Sequence of chain 1.A:
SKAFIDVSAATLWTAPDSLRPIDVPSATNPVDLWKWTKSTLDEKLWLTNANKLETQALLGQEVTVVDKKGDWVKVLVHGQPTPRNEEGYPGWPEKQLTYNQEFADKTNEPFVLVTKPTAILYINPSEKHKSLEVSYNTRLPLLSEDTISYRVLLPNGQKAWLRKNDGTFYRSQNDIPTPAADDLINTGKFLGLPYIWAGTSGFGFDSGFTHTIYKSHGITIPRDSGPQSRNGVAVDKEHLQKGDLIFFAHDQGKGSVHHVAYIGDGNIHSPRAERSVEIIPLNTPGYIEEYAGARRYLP

Binding-site contacts:
Ligand atom CB contacts residue ASP215 of chain 1.A at 3.9 Å.
Ligand atom OXT contacts residue ASP234 of chain 1.A at 3.4 Å.
Ligand atom CG contacts residue HIS268 of chain 1.A at 3.1 Å.
Ligand atom OXT contacts residue ALA1 of chain 1.B at 3.2 Å.
Ligand atom CA contacts residue ASP215 of chain 1.A at 4.0 Å.
Ligand atom CA contacts residue TRP206 of chain 1.A at 3.5 Å (hydrophobic).
Ligand atom C contacts residue OCS216 of chain 1.A at 4.4 Å.
Ligand atom N contacts residue ALA1 of chain 1.B at 1.3 Å.
Ligand atom C contacts residue SER217 of chain 1.A at 3.7 Å.
Ligand atom OXT contacts residue OCS216 of chain 1.A at 4.5 Å.
Ligand atom CG contacts residue SER235 of chain 1.A at 4.5 Å.
Ligand atom CD contacts residue HIS268 of chain 1.A at 3.0 Å.
Ligand atom OE1 contacts residue HIS268 of chain 1.A at 3.2 Å (h-bond).
Ligand atom OXT contacts residue SER217 of chain 1.A at 2.8 Å (h-bond).
Ligand atom O contacts residue ALA1 of chain 1.B at 3.6 Å.
Ligand atom C contacts residue SER235 of chain 1.A at 3.5 Å.
Ligand atom OE1 contacts residue TRP206 of chain 1.A at 3.3 Å.
Ligand atom C contacts residue ASP234 of chain 1.A at 4.4 Å.
Ligand atom OE2 contacts residue TRP206 of chain 1.A at 3.9 Å.
Ligand atom N contacts residue ASP215 of chain 1.A at 3.0 Å (salt-bridge).
Ligand atom CB contacts residue ALA1 of chain 1.B at 3.7 Å (hydrophobic).
Ligand atom CG contacts residue OCS216 of chain 1.A at 3.0 Å.
Ligand atom CG contacts residue TRP206 of chain 1.A at 3.8 Å (hydrophobic).
Ligand atom CA contacts residue ALA1 of chain 1.B at 2.4 Å (hydrophobic).
Ligand atom N contacts residue ASP234 of chain 1.A at 4.2 Å.
Ligand atom CB contacts residue SER217 of chain 1.A at 4.0 Å.
Ligand atom C contacts residue ALA1 of chain 1.B at 3.0 Å (hydrophobic).
Ligand atom N contacts residue TRP206 of chain 1.A at 3.8 Å.
Ligand atom CD contacts residue TRP206 of chain 1.A at 3.5 Å (hydrophobic).
Ligand atom CA contacts residue SER217 of chain 1.A at 4.0 Å.
Ligand atom CB contacts residue TYR204 of chain 1.A at 4.4 Å (hydrophobic).
Ligand atom CD contacts residue OCS216 of chain 1.A at 4.5 Å.
Ligand atom OXT contacts residue SER235 of chain 1.A at 2.8 Å (h-bond).
Ligand atom OE2 contacts residue HIS268 of chain 1.A at 3.5 Å (h-bond).
Ligand atom N contacts residue SER217 of chain 1.A at 3.7 Å.
Ligand atom CB contacts residue TRP206 of chain 1.A at 3.4 Å (hydrophobic).
Ligand atom OE2 contacts residue SER235 of chain 1.A at 4.4 Å.
Ligand atom CB contacts residue OCS216 of chain 1.A at 3.2 Å.
Ligand atom O contacts residue SER235 of chain 1.A at 2.7 Å (h-bond).
Ligand atom CA contacts residue OCS216 of chain 1.A at 4.4 Å.

The small molecule below binds the protein below.
Small molecule (SMILES): N[C@H](CCC(=O)O)C(=O)O